The protein below binds the small molecule below.
Small molecule (SMILES): CC(C)C[C@H]1NC(=O)[C@@H](C(C)C)NC(=O)CNC(=O)CNC(=O)[C@H](C(C)C)NC(=O)[C@H](Cc2ccccc2)N(C)C(=O)[C@H](C(C)C)NC(=O)[C@@H](CC(N)=O)NC(=O)[C@H](N)[C@@H](C)OC1=O

Binding-site contacts:
Ligand atom CA contacts residue BG91 of chain 1.I at 2.5 Å.
Ligand atom C1 contacts residue TYR137 of chain 1.A at 3.5 Å (hydrophobic).
Ligand atom O contacts residue TYR158 of chain 1.A at 3.1 Å (h-bond).
Ligand atom N contacts residue GLN77 of chain 1.A at 3.5 Å (h-bond).
Ligand atom CG contacts residue GLN77 of chain 1.A at 1.7 Å.
Ligand atom C contacts residue BG91 of chain 1.I at 3.1 Å.
Ligand atom CE1 contacts residue BG91 of chain 1.I at 3.5 Å.
Ligand atom CD1 contacts residue MET133 of chain 1.A at 3.6 Å (hydrophobic).
Ligand atom C contacts residue ASN325 of chain 1.A at 2.6 Å.
Ligand atom CB contacts residue BG91 of chain 1.I at 3.4 Å.
Ligand atom CA contacts residue GLN77 of chain 1.A at 2.6 Å.
Ligand atom O contacts residue TYR137 of chain 1.A at 2.7 Å (h-bond).
Ligand atom CB contacts residue GLN77 of chain 1.A at 1.4 Å.
Ligand atom CE2 contacts residue BG91 of chain 1.I at 3.4 Å.
Ligand atom N contacts residue ASN325 of chain 1.A at 3.1 Å (h-bond).
Ligand atom OXT contacts residue BG91 of chain 1.I at 3.2 Å.
Ligand atom CA contacts residue ASN325 of chain 1.A at 3.5 Å.
Ligand atom CZ contacts residue BG91 of chain 1.I at 3.4 Å.
Ligand atom CA contacts residue ASN180 of chain 1.A at 3.5 Å.
Ligand atom O contacts residue ASN325 of chain 1.A at 1.4 Å.
Ligand atom CG2 contacts residue ALA175 of chain 1.A at 3.3 Å (hydrophobic).
Ligand atom N contacts residue BG91 of chain 1.I at 3.2 Å (h-bond).
Ligand atom N contacts residue ASN325 of chain 1.A at 3.5 Å.
Ligand atom O contacts residue MET141 of chain 1.A at 3.4 Å.
Ligand atom CD2 contacts residue BG91 of chain 1.I at 3.3 Å.
Ligand atom CD2 contacts residue LEU109 of chain 1.A at 3.5 Å (hydrophobic).
Ligand atom N contacts residue BG91 of chain 1.I at 1.5 Å.
Ligand atom C contacts residue ASN180 of chain 1.A at 3.3 Å.
Ligand atom ND2 contacts residue ASN325 of chain 1.A at 3.4 Å (h-bond).
Ligand atom CB contacts residue MET133 of chain 1.A at 3.3 Å (hydrophobic).
Ligand atom OXT contacts residue GLN77 of chain 1.A at 2.5 Å (h-bond).
Ligand atom C contacts residue GLN77 of chain 1.A at 3.1 Å.
Ligand atom O contacts residue BG91 of chain 1.I at 3.1 Å (h-bond).
Ligand atom C1 contacts residue ASN325 of chain 1.A at 3.5 Å.
Ligand atom CB contacts residue TYR137 of chain 1.A at 3.4 Å (hydrophobic).
Ligand atom O contacts residue BG91 of chain 1.I at 3.3 Å (h-bond).
Ligand atom O contacts residue ASN180 of chain 1.A at 2.5 Å (h-bond).
Ligand atom CG contacts residue PHE81 of chain 1.A at 3.4 Å (hydrophobic).
Ligand atom CD2 contacts residue PHE81 of chain 1.A at 3.3 Å (hydrophobic).
Ligand atom N contacts residue GLN77 of chain 1.A at 3.5 Å (h-bond).

Sequence of chain 1.A:
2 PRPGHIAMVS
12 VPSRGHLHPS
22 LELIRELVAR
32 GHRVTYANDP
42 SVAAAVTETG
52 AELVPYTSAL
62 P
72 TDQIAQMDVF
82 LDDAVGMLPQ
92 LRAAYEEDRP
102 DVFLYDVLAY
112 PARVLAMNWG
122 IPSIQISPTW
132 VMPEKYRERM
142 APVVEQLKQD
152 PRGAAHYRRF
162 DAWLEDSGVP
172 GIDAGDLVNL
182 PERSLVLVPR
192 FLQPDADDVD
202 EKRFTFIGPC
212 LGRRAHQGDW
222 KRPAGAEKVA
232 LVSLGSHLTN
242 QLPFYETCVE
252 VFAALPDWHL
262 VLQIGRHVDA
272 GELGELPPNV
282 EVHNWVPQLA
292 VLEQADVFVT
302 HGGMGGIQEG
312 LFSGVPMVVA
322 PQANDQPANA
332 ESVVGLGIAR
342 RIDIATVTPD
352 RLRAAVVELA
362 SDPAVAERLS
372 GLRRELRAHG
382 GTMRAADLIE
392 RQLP